Binding-site contacts:
Ligand atom C5 contacts residue ASN154 of chain 4.A at 3.5 Å.
Ligand atom C4 contacts residue ASP2 of chain 4.A at 4.5 Å.
Ligand atom C2 contacts residue ASN5 of chain 4.A at 2.4 Å.
Ligand atom C8 contacts residue PHE3 of chain 4.A at 3.2 Å (hydrophobic).
Ligand atom C8 contacts residue ASP2 of chain 4.A at 4.1 Å.
Ligand atom C7 contacts residue PHE3 of chain 4.A at 3.4 Å (hydrophobic).
Ligand atom C7 contacts residue ASP2 of chain 4.A at 4.2 Å.
Ligand atom O6 contacts residue ASN154 of chain 4.A at 4.3 Å.
Ligand atom N2 contacts residue ASP2 of chain 4.A at 4.1 Å.
Ligand atom O5 contacts residue ASN154 of chain 4.A at 3.8 Å.
Ligand atom C4 contacts residue ASN5 of chain 4.A at 4.2 Å.
Ligand atom N2 contacts residue ASN5 of chain 4.A at 2.8 Å (h-bond).
Ligand atom O3 contacts residue ASP2 of chain 4.A at 2.8 Å (salt-bridge).
Ligand atom O7 contacts residue ASN5 of chain 4.A at 4.2 Å.
Ligand atom C8 contacts residue ASN4 of chain 4.A at 4.3 Å.
Ligand atom C4 contacts residue ASN154 of chain 4.A at 4.5 Å.
Ligand atom C7 contacts residue ASN5 of chain 4.A at 3.7 Å.
Ligand atom O4 contacts residue ASP2 of chain 4.A at 4.0 Å.
Ligand atom N2 contacts residue PHE3 of chain 4.A at 2.7 Å (h-bond).
Ligand atom O5 contacts residue ASN5 of chain 4.A at 2.3 Å (h-bond).
Ligand atom C1 contacts residue ASN154 of chain 4.A at 3.9 Å.
Ligand atom C5 contacts residue ASN5 of chain 4.A at 3.6 Å.
Ligand atom C3 contacts residue PHE3 of chain 4.A at 4.2 Å (hydrophobic).
Ligand atom C2 contacts residue PHE3 of chain 4.A at 3.7 Å (hydrophobic).
Ligand atom C1 contacts residue PHE3 of chain 4.A at 3.7 Å (hydrophobic).
Ligand atom C6 contacts residue ASN154 of chain 4.A at 4.3 Å.
Ligand atom C3 contacts residue ASP2 of chain 4.A at 3.5 Å.
Ligand atom C1 contacts residue ASN5 of chain 4.A at 1.4 Å.
Ligand atom C3 contacts residue ASN5 of chain 4.A at 3.7 Å.

This protein binds this small molecule.
Small molecule (SMILES): CC(=O)N[C@@H]1[C@@H](O)[C@H](O)[C@@H](CO)O[C@H]1O

Sequence of chain 4.A:
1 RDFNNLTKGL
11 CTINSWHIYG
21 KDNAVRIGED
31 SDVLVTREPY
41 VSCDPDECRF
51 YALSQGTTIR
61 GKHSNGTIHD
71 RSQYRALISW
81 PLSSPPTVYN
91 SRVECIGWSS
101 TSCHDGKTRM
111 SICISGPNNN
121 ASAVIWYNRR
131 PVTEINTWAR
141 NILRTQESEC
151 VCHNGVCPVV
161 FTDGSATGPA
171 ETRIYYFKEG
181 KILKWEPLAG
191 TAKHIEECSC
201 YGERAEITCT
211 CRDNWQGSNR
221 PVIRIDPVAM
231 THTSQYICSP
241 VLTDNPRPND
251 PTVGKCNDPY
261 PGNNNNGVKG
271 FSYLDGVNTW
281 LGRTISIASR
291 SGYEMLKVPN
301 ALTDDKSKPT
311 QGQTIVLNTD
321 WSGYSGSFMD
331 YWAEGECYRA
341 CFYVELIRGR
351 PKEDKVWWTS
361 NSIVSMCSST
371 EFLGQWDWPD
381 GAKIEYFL